Binding-site contacts:
Ligand atom N38 contacts residue GLY215 of chain 1.A at 2.9 Å (h-bond).
Ligand atom C42 contacts residue SER191 of chain 1.A at 2.4 Å.
Ligand atom N39 contacts residue SER186 of chain 1.A at 2.9 Å (h-bond).
Ligand atom N43 contacts residue SER191 of chain 1.A at 2.9 Å (h-bond).
Ligand atom C11 contacts residue GLN188 of chain 1.A at 3.5 Å.
Ligand atom N38 contacts residue ASP185 of chain 1.A at 2.7 Å (salt-bridge).
Ligand atom C33 contacts residue SER191 of chain 1.A at 3.0 Å.
Ligand atom O08 contacts residue GLY213 of chain 1.A at 3.1 Å (h-bond).
Ligand atom N16 contacts residue GLY215 of chain 1.A at 3.0 Å (h-bond).
Ligand atom C31 contacts residue SER191 of chain 1.A at 2.4 Å.
Ligand atom N38 contacts residue SER186 of chain 1.A at 3.5 Å (h-bond).
Ligand atom C37 contacts residue SER186 of chain 1.A at 3.1 Å.
Ligand atom O41 contacts residue GLY189 of chain 1.A at 2.7 Å (h-bond).
Ligand atom N39 contacts residue ASP185 of chain 1.A at 2.8 Å (salt-bridge).
Ligand atom C26 contacts residue GLN169 of chain 1.A at 3.6 Å.
Ligand atom C15 contacts residue GLY215 of chain 1.A at 3.4 Å.
Ligand atom N16 contacts residue GLY213 of chain 1.A at 3.6 Å.
Ligand atom O29 contacts residue GLN188 of chain 1.A at 2.9 Å (h-bond).
Ligand atom S50 contacts residue GLY189 of chain 1.A at 3.5 Å (h-bond).
Ligand atom N17 contacts residue GLY213 of chain 1.A at 2.8 Å (h-bond).
Ligand atom O41 contacts residue GLN188 of chain 1.A at 3.5 Å.
Ligand atom C15 contacts residue TYR141 of chain 1.A at 3.6 Å (hydrophobic).
Ligand atom O41 contacts residue SER191 of chain 1.A at 2.4 Å (h-bond).
Ligand atom N43 contacts residue HIS42 of chain 1.A at 2.7 Å (h-bond).
Ligand atom C37 contacts residue ASP185 of chain 1.A at 3.5 Å.
Ligand atom C27 contacts residue TRP212 of chain 1.A at 3.4 Å (hydrophobic).
Ligand atom C42 contacts residue HIS42 of chain 1.A at 3.6 Å.
Ligand atom N30 contacts residue SER211 of chain 1.A at 3.0 Å (h-bond).
Ligand atom S14 contacts residue TYR141 of chain 1.A at 3.5 Å (h-bond).
Ligand atom C25 contacts residue PHE94 of chain 1.A at 3.6 Å (hydrophobic).
Ligand atom O41 contacts residue ASP190 of chain 1.A at 3.2 Å (salt-bridge).
Ligand atom C27 contacts residue GLN169 of chain 1.A at 3.6 Å.
Ligand atom O08 contacts residue TRP212 of chain 1.A at 3.5 Å.
Ligand atom N39 contacts residue GLY223 of chain 1.A at 3.4 Å.
Ligand atom C40 contacts residue SER191 of chain 1.A at 1.4 Å.
Ligand atom O41 contacts residue CYS187 of chain 1.A at 3.5 Å (h-bond).
Ligand atom N36 contacts residue TRP212 of chain 1.A at 3.6 Å.
Ligand atom N30 contacts residue SER191 of chain 1.A at 2.8 Å (h-bond).
Ligand atom N36 contacts residue GLY213 of chain 1.A at 3.5 Å (h-bond).
Ligand atom C01 contacts residue PHE94 of chain 1.A at 3.5 Å (hydrophobic).

This protein binds this small molecule.
Small molecule (SMILES): [H]/N=C(/N)NCCC[C@H](NC(=O)[C@@H](NC(=O)[C@H](Cc1cscn1)NC(=O)CCc1ccccc1)C(C)C)[C@H](O)c1nc2ccccc2s1

Sequence of chain 1.A:
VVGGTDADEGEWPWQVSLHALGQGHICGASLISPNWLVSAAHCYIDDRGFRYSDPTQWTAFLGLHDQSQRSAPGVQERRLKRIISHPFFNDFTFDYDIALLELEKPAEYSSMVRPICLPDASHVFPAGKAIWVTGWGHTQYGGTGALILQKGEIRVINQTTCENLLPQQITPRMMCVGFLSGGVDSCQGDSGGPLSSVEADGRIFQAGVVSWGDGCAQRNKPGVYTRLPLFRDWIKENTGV